The protein below binds the small molecule below.
Small molecule (SMILES): CC(=O)N[C@@H]1[C@@H](O)[C@H](O)[C@@H](CO)O[C@H]1O

Binding-site contacts:
Ligand atom C3 contacts residue ASN709 of chain 1.C at 3.8 Å.
Ligand atom N2 contacts residue ASN709 of chain 1.C at 2.9 Å (h-bond).
Ligand atom O7 contacts residue ASN709 of chain 1.C at 3.6 Å.
Ligand atom C5 contacts residue ASN709 of chain 1.C at 3.7 Å.
Ligand atom C1 contacts residue ASN709 of chain 1.C at 1.4 Å.
Ligand atom C2 contacts residue GLN1063 of chain 1.C at 4.4 Å.
Ligand atom O5 contacts residue ASN709 of chain 1.C at 2.4 Å (h-bond).
Ligand atom O4 contacts residue LEU914 of chain 1.C at 4.5 Å.
Ligand atom C8 contacts residue THR708 of chain 1.C at 4.4 Å.
Ligand atom C8 contacts residue ASN709 of chain 1.C at 4.3 Å.
Ligand atom C1 contacts residue GLN1063 of chain 1.C at 4.3 Å.
Ligand atom C2 contacts residue ASN709 of chain 1.C at 2.4 Å.
Ligand atom C7 contacts residue ASN709 of chain 1.C at 3.5 Å.
Ligand atom O5 contacts residue GLN1063 of chain 1.C at 4.3 Å.
Ligand atom N2 contacts residue GLN1063 of chain 1.C at 4.5 Å.
Ligand atom C4 contacts residue ASN709 of chain 1.C at 4.2 Å.
Ligand atom O7 contacts residue GLN1063 of chain 1.C at 2.9 Å (h-bond).
Ligand atom C7 contacts residue GLN1063 of chain 1.C at 3.8 Å.

Sequence of chain 1.C:
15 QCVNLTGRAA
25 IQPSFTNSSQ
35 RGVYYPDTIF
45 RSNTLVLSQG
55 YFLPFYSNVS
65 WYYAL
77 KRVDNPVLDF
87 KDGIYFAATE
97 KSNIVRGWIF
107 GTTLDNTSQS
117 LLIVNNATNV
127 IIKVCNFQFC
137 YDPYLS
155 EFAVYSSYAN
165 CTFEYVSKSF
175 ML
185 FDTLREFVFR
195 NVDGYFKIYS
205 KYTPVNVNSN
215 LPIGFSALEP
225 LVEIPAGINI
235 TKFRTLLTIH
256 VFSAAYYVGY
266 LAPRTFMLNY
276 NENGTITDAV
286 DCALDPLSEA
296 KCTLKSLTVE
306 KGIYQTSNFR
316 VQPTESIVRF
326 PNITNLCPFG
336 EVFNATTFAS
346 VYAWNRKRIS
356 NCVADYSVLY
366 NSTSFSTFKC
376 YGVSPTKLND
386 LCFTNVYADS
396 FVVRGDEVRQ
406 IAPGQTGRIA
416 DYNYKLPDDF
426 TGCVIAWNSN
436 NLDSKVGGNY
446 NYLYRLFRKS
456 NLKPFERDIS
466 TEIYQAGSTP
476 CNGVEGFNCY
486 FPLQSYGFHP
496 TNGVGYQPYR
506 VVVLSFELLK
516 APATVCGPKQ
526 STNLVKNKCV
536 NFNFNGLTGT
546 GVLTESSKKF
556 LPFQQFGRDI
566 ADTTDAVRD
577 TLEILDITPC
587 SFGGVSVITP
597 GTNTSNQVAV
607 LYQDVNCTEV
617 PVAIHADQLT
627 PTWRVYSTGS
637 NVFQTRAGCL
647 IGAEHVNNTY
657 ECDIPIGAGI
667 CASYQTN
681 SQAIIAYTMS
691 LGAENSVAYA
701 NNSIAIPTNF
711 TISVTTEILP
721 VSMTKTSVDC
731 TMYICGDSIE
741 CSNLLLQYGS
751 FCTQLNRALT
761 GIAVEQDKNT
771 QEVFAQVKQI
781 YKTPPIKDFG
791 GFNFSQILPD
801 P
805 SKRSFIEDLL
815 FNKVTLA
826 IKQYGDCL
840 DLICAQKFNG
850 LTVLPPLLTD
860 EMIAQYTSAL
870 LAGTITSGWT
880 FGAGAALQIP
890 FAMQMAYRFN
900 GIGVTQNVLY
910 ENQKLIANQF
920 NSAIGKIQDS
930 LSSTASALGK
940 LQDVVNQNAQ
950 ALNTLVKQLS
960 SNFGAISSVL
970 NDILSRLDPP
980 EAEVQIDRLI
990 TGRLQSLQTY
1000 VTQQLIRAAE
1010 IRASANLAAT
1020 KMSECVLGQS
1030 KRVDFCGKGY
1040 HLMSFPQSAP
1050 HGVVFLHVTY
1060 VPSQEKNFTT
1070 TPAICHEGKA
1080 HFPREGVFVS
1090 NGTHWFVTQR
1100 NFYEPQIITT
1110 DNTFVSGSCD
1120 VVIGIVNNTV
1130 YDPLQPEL